Sequence of chain 2.B:
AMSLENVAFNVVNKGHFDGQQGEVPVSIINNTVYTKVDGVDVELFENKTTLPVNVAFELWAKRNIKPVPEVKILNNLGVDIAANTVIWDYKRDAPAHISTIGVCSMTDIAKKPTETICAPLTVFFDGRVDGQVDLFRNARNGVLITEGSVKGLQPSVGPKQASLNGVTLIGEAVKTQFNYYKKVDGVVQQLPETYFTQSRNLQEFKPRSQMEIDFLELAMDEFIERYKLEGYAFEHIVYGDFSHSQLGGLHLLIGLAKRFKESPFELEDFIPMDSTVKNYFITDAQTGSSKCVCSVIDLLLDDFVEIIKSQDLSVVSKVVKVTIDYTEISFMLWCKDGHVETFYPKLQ

This small molecule binds to this protein.
Small molecule (SMILES): CC(C)Sc1ccccc1NC(N)=O

Binding-site contacts:
Ligand atom C06 contacts residue LEU154 of chain 2.B at 3.7 Å (hydrophobic).
Ligand atom C07 contacts residue VAL151 of chain 2.B at 3.5 Å (hydrophobic).
Ligand atom C08 contacts residue PHE137 of chain 2.B at 3.9 Å (hydrophobic).
Ligand atom O14 contacts residue LYS184 of chain 2.B at 2.9 Å (salt-bridge).
Ligand atom C01 contacts residue LYS152 of chain 2.B at 4.4 Å.
Ligand atom C06 contacts residue ARG138 of chain 2.B at 3.4 Å.
Ligand atom O14 contacts residue PHE137 of chain 2.B at 4.2 Å.
Ligand atom C06 contacts residue LYS152 of chain 2.B at 3.4 Å.
Ligand atom C10 contacts residue ARG138 of chain 2.B at 4.3 Å.
Ligand atom C02 contacts residue ARG138 of chain 2.B at 4.3 Å.
Ligand atom C08 contacts residue LEU154 of chain 2.B at 3.3 Å (hydrophobic).
Ligand atom C08 contacts residue ARG138 of chain 2.B at 3.2 Å.
Ligand atom C07 contacts residue ARG138 of chain 2.B at 2.9 Å.
Ligand atom C05 contacts residue LYS152 of chain 2.B at 4.1 Å.
Ligand atom C10 contacts residue LEU154 of chain 2.B at 3.5 Å (hydrophobic).
Ligand atom C12 contacts residue ARG138 of chain 2.B at 4.1 Å.
Ligand atom C06 contacts residue VAL151 of chain 2.B at 4.1 Å (hydrophobic).
Ligand atom N13 contacts residue GLY187 of chain 2.B at 3.7 Å.
Ligand atom C02 contacts residue LYS152 of chain 2.B at 4.3 Å.
Ligand atom C07 contacts residue VAL134 of chain 2.B at 4.4 Å (hydrophobic).
Ligand atom S04 contacts residue LEU154 of chain 2.B at 4.4 Å.
Ligand atom N13 contacts residue LYS184 of chain 2.B at 3.9 Å.
Ligand atom C07 contacts residue LYS152 of chain 2.B at 4.2 Å.
Ligand atom N13 contacts residue VAL189 of chain 2.B at 3.5 Å.
Ligand atom C01 contacts residue GLY153 of chain 2.B at 4.4 Å.
Ligand atom C07 contacts residue LEU154 of chain 2.B at 3.6 Å (hydrophobic).
Ligand atom C08 contacts residue VAL134 of chain 2.B at 4.2 Å (hydrophobic).
Ligand atom C12 contacts residue VAL189 of chain 2.B at 3.6 Å (hydrophobic).
Ligand atom C09 contacts residue LEU154 of chain 2.B at 3.6 Å (hydrophobic).
Ligand atom N11 contacts residue VAL189 of chain 2.B at 3.7 Å.
Ligand atom N11 contacts residue LEU154 of chain 2.B at 3.8 Å.
Ligand atom C05 contacts residue LEU154 of chain 2.B at 3.7 Å (hydrophobic).
Ligand atom C05 contacts residue ARG138 of chain 2.B at 4.2 Å.
Ligand atom O14 contacts residue VAL189 of chain 2.B at 4.4 Å.
Ligand atom C08 contacts residue VAL151 of chain 2.B at 4.3 Å (hydrophobic).
Ligand atom C09 contacts residue PHE137 of chain 2.B at 4.0 Å (hydrophobic).
Ligand atom C12 contacts residue LYS184 of chain 2.B at 3.7 Å.
Ligand atom C09 contacts residue ARG138 of chain 2.B at 3.7 Å.
Ligand atom S04 contacts residue LYS152 of chain 2.B at 4.1 Å.
Ligand atom O14 contacts residue ARG138 of chain 2.B at 3.1 Å (salt-bridge).